A small-molecule ligand and the protein it binds are described below.
Small molecule (SMILES): Cc1ccc(C(=O)Nc2cc(Cl)cc(Cl)c2)cc1Nc1nc(-c2cccnc2)nc2c1cnn2C

Sequence of chain 1.A:
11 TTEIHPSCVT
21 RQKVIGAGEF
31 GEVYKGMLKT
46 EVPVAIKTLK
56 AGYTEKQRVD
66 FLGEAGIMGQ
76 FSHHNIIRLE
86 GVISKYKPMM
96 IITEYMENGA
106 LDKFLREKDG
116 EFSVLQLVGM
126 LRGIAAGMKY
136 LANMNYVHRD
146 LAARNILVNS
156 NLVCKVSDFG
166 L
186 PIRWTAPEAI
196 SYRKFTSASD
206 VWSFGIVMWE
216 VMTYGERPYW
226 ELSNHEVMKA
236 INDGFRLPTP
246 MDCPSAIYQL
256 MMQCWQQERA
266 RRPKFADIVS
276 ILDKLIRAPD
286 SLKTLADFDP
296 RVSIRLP

Binding-site contacts:
Ligand atom N1 contacts residue TYR100 of chain 1.A at 3.6 Å.
Ligand atom O contacts residue ASP163 of chain 1.A at 2.8 Å (salt-bridge).
Ligand atom C4 contacts residue ALA50 of chain 1.A at 3.6 Å (hydrophobic).
Ligand atom C17 contacts residue THR98 of chain 1.A at 3.3 Å.
Ligand atom C20 contacts residue PHE164 of chain 1.A at 3.7 Å (hydrophobic).
Ligand atom C1 contacts residue GLU99 of chain 1.A at 3.2 Å.
Ligand atom C22 contacts residue ILE25 of chain 1.A at 3.6 Å (hydrophobic).
Ligand atom N5 contacts residue PHE164 of chain 1.A at 3.6 Å.
Ligand atom C9 contacts residue GLU69 of chain 1.A at 3.6 Å.
Ligand atom N6 contacts residue ILE25 of chain 1.A at 3.7 Å.
Ligand atom C3 contacts residue ALA50 of chain 1.A at 3.2 Å (hydrophobic).
Ligand atom C1 contacts residue ALA50 of chain 1.A at 3.4 Å (hydrophobic).
Ligand atom C11 contacts residue TYR141 of chain 1.A at 3.6 Å (hydrophobic).
Ligand atom C18 contacts residue ALA50 of chain 1.A at 3.6 Å (hydrophobic).
Ligand atom CL contacts residue TYR141 of chain 1.A at 3.4 Å.
Ligand atom C15 contacts residue GLU69 of chain 1.A at 3.4 Å.
Ligand atom C contacts residue TYR100 of chain 1.A at 3.5 Å (hydrophobic).
Ligand atom C5 contacts residue THR98 of chain 1.A at 3.4 Å.
Ligand atom N3 contacts residue GLU69 of chain 1.A at 3.0 Å (salt-bridge).
Ligand atom O contacts residue ILE82 of chain 1.A at 3.7 Å.
Ligand atom C12 contacts residue TYR141 of chain 1.A at 3.5 Å (hydrophobic).
Ligand atom C8 contacts residue ASP163 of chain 1.A at 3.3 Å.
Ligand atom N2 contacts residue THR98 of chain 1.A at 3.0 Å (h-bond).
Ligand atom C19 contacts residue PHE164 of chain 1.A at 3.5 Å (hydrophobic).
Ligand atom C14 contacts residue ASP163 of chain 1.A at 3.4 Å.
Ligand atom C10 contacts residue MET73 of chain 1.A at 3.5 Å (hydrophobic).
Ligand atom C3 contacts residue LEU152 of chain 1.A at 3.6 Å (hydrophobic).
Ligand atom N1 contacts residue MET101 of chain 1.A at 3.2 Å (h-bond).
Ligand atom C18 contacts residue THR98 of chain 1.A at 3.7 Å.
Ligand atom N5 contacts residue VAL33 of chain 1.A at 3.7 Å.
Ligand atom C24 contacts residue PHE164 of chain 1.A at 3.4 Å (hydrophobic).
Ligand atom C10 contacts residue GLU69 of chain 1.A at 3.3 Å.
Ligand atom N3 contacts residue MET73 of chain 1.A at 3.5 Å (h-bond).
Ligand atom N3 contacts residue ASP163 of chain 1.A at 3.4 Å (salt-bridge).
Ligand atom N4 contacts residue PHE164 of chain 1.A at 3.3 Å.
Ligand atom C1 contacts residue THR98 of chain 1.A at 3.6 Å.
Ligand atom N1 contacts residue LEU152 of chain 1.A at 3.7 Å.
Ligand atom C1 contacts residue LEU152 of chain 1.A at 3.6 Å (hydrophobic).
Ligand atom O contacts residue SER162 of chain 1.A at 3.4 Å.
Ligand atom N2 contacts residue ALA50 of chain 1.A at 3.6 Å.